Sequence of chain 1.B:
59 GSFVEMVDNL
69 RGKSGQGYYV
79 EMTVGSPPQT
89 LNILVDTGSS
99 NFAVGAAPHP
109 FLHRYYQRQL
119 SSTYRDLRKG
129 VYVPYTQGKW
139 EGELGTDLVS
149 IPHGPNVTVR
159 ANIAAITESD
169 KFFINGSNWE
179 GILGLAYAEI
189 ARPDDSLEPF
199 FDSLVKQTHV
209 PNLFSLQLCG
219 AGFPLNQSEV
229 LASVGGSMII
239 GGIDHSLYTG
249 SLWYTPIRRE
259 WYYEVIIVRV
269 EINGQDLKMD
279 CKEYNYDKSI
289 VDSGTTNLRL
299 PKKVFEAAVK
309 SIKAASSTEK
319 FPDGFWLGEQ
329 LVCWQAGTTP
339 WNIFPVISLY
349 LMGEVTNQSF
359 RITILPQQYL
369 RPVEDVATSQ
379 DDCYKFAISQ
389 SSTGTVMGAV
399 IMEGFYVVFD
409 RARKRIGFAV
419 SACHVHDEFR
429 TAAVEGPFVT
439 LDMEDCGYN

A protein and the small-molecule ligand that binds it are described below.
Small molecule (SMILES): CCCN(CCC)C(=O)c1cc(C)cc(C(=O)N[C@@H](Cc2cc(F)cc(F)c2)[C@H](O)[C@H]2CN(Cc3ccccc3)CCN2)c1

Binding-site contacts:
Ligand atom C29 contacts residue ASP290 of chain 1.B at 3.3 Å.
Ligand atom O2 contacts residue TYR133 of chain 1.B at 3.4 Å.
Ligand atom C10 contacts residue GLN135 of chain 1.B at 3.5 Å.
Ligand atom N4 contacts residue THR134 of chain 1.B at 2.8 Å (h-bond).
Ligand atom F1 contacts residue ILE172 of chain 1.B at 3.6 Å.
Ligand atom C29 contacts residue GLY96 of chain 1.B at 3.5 Å.
Ligand atom C8 contacts residue THR294 of chain 1.B at 3.2 Å.
Ligand atom C25 contacts residue ASP290 of chain 1.B at 3.4 Å.
Ligand atom O3 contacts residue SER97 of chain 1.B at 3.4 Å.
Ligand atom C34 contacts residue ILE188 of chain 1.B at 3.4 Å (hydrophobic).
Ligand atom O2 contacts residue GLN135 of chain 1.B at 3.2 Å (h-bond).
Ligand atom F2 contacts residue LYS169 of chain 1.B at 3.6 Å.
Ligand atom C13 contacts residue GLY292 of chain 1.B at 3.5 Å.
Ligand atom C30 contacts residue THR134 of chain 1.B at 3.4 Å.
Ligand atom C20 contacts residue LEU92 of chain 1.B at 3.6 Å (hydrophobic).
Ligand atom O3 contacts residue ASP94 of chain 1.B at 2.6 Å (salt-bridge).
Ligand atom O2 contacts residue THR134 of chain 1.B at 2.8 Å (h-bond).
Ligand atom C8 contacts residue GLY73 of chain 1.B at 3.5 Å.
Ligand atom C20 contacts residue GLY292 of chain 1.B at 3.3 Å.
Ligand atom N3 contacts residue ASP290 of chain 1.B at 2.7 Å (salt-bridge).
Ligand atom C18 contacts residue ASP94 of chain 1.B at 3.4 Å.
Ligand atom C12 contacts residue THR294 of chain 1.B at 3.6 Å.
Ligand atom F2 contacts residue GLN135 of chain 1.B at 3.1 Å.
Ligand atom O3 contacts residue GLY96 of chain 1.B at 3.2 Å (h-bond).
Ligand atom F2 contacts residue GLY136 of chain 1.B at 3.6 Å.
Ligand atom F2 contacts residue PHE170 of chain 1.B at 3.3 Å.
Ligand atom C5 contacts residue GLN135 of chain 1.B at 3.5 Å.
Ligand atom C32 contacts residue TYR260 of chain 1.B at 3.2 Å (hydrophobic).
Ligand atom C3 contacts residue GLY292 of chain 1.B at 3.5 Å.
Ligand atom C17 contacts residue ASP94 of chain 1.B at 3.6 Å.
Ligand atom C12 contacts residue GLY73 of chain 1.B at 3.4 Å.
Ligand atom C22 contacts residue PHE170 of chain 1.B at 3.6 Å (hydrophobic).
Ligand atom O1 contacts residue THR294 of chain 1.B at 2.7 Å (h-bond).
Ligand atom O3 contacts residue TYR133 of chain 1.B at 3.6 Å.
Ligand atom C18 contacts residue GLY292 of chain 1.B at 3.4 Å.
Ligand atom F1 contacts residue TRP177 of chain 1.B at 3.4 Å.
Ligand atom C28 contacts residue THR134 of chain 1.B at 3.5 Å.
Ligand atom N3 contacts residue GLY96 of chain 1.B at 2.9 Å (h-bond).
Ligand atom N2 contacts residue GLY292 of chain 1.B at 3.0 Å (h-bond).
Ligand atom C6 contacts residue GLN135 of chain 1.B at 3.6 Å.